Sequence of chain 1.Z:
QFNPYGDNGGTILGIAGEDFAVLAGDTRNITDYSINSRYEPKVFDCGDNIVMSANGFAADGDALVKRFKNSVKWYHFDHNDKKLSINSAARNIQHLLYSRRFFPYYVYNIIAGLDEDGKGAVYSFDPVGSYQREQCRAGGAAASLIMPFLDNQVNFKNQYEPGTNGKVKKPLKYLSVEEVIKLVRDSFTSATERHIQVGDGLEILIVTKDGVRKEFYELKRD

Binding-site contacts:
Ligand atom C10 contacts residue VAL31 of chain 1.Y at 3.8 Å (hydrophobic).
Ligand atom C15 contacts residue GLY47 of chain 1.Y at 3.8 Å.
Ligand atom C11 contacts residue ALA49 of chain 1.Y at 3.8 Å (hydrophobic).
Ligand atom C3 contacts residue ARG137 of chain 1.Z at 3.0 Å.
Ligand atom C18 contacts residue GLY47 of chain 1.Y at 3.8 Å.
Ligand atom C30 contacts residue LYS33 of chain 1.Y at 3.8 Å.
Ligand atom O29 contacts residue GLY47 of chain 1.Y at 2.8 Å (h-bond).
Ligand atom C17 contacts residue THR1 of chain 1.Y at 3.2 Å.
Ligand atom C17 contacts residue GLY47 of chain 1.Y at 3.1 Å.
Ligand atom C1 contacts residue ARG137 of chain 1.Z at 3.5 Å.
Ligand atom C26 contacts residue SER130 of chain 1.Y at 3.7 Å.
Ligand atom O27 contacts residue GLY129 of chain 1.Y at 3.9 Å.
Ligand atom C10 contacts residue ALA49 of chain 1.Y at 3.6 Å (hydrophobic).
Ligand atom O28 contacts residue SER130 of chain 1.Y at 3.4 Å (h-bond).
Ligand atom C9 contacts residue VAL31 of chain 1.Y at 3.8 Å (hydrophobic).
Ligand atom N16 contacts residue GLY47 of chain 1.Y at 3.5 Å (h-bond).
Ligand atom O29 contacts residue SER46 of chain 1.Y at 3.7 Å.
Ligand atom N7 contacts residue VAL31 of chain 1.Y at 3.8 Å.
Ligand atom C30 contacts residue THR1 of chain 1.Y at 3.5 Å.
Ligand atom C32 contacts residue ALA49 of chain 1.Y at 3.2 Å (hydrophobic).
Ligand atom C13 contacts residue ALA49 of chain 1.Y at 3.5 Å (hydrophobic).
Ligand atom C31 contacts residue LYS33 of chain 1.Y at 3.6 Å.
Ligand atom C9 contacts residue ALA49 of chain 1.Y at 3.3 Å (hydrophobic).
Ligand atom C31 contacts residue MET45 of chain 1.Y at 3.8 Å (hydrophobic).
Ligand atom C1 contacts residue PHE125 of chain 1.Z at 3.6 Å (hydrophobic).
Ligand atom C35 contacts residue SER124 of chain 1.Z at 3.6 Å.
Ligand atom C8 contacts residue VAL31 of chain 1.Y at 3.6 Å (hydrophobic).
Ligand atom C8 contacts residue ALA49 of chain 1.Y at 3.8 Å (hydrophobic).
Ligand atom C2 contacts residue ARG137 of chain 1.Z at 2.9 Å.
Ligand atom S33 contacts residue GLN53 of chain 1.Y at 3.7 Å.
Ligand atom C4 contacts residue ARG137 of chain 1.Z at 3.6 Å.
Ligand atom C26 contacts residue THR1 of chain 1.Y at 3.4 Å.
Ligand atom C15 contacts residue THR1 of chain 1.Y at 3.7 Å.
Ligand atom C12 contacts residue ALA49 of chain 1.Y at 3.8 Å (hydrophobic).
Ligand atom O27 contacts residue THR1 of chain 1.Y at 3.4 Å.
Ligand atom N16 contacts residue THR1 of chain 1.Y at 3.4 Å (h-bond).
Ligand atom O27 contacts residue SER130 of chain 1.Y at 3.3 Å (h-bond).
Ligand atom O28 contacts residue THR1 of chain 1.Y at 2.9 Å (h-bond).
Ligand atom C1 contacts residue SER124 of chain 1.Z at 3.4 Å.
Ligand atom O29 contacts residue THR1 of chain 1.Y at 3.2 Å (h-bond).

The small molecule below binds the protein below.
Small molecule (SMILES): O=C(C[C@H](C(=O)O)C1CCCCC1)Nc1ccc2ccc(-c3nc(-c4ccccc4)cs3)cc2n1

Sequence of chain 1.Y:
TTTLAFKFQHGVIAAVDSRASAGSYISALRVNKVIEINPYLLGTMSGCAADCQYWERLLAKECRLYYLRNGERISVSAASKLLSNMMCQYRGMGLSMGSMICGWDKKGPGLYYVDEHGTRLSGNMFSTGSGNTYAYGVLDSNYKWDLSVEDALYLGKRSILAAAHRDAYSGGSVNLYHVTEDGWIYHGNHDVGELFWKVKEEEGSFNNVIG